Binding-site contacts:
Ligand atom CB contacts residue TYR533 of chain 7.GA at 3.6 Å (hydrophobic).
Ligand atom CB contacts residue TYR537 of chain 7.GA at 3.0 Å (hydrophobic).
Ligand atom CD1 contacts residue GLN538 of chain 7.GA at 3.1 Å.
Ligand atom NE2 contacts residue PRO536 of chain 7.GA at 4.2 Å.
Ligand atom CD contacts residue TYR537 of chain 7.GA at 4.5 Å (hydrophobic).
Ligand atom N contacts residue PRO536 of chain 7.GA at 4.2 Å.
Ligand atom ND2 contacts residue TYR533 of chain 7.GA at 3.7 Å.
Ligand atom CG contacts residue TYR533 of chain 7.GA at 3.3 Å (hydrophobic).
Ligand atom CA contacts residue TYR537 of chain 7.GA at 4.5 Å (hydrophobic).
Ligand atom CD2 contacts residue ALA484 of chain 7.GA at 3.6 Å (hydrophobic).
Ligand atom CG contacts residue PRO536 of chain 7.GA at 4.5 Å (hydrophobic).
Ligand atom CD1 contacts residue ILE535 of chain 7.GA at 4.0 Å (hydrophobic).
Ligand atom CB contacts residue THR488 of chain 7.GA at 4.4 Å.
Ligand atom CB contacts residue LEU534 of chain 7.GA at 4.3 Å (hydrophobic).
Ligand atom O contacts residue HIS409 of chain 7.GA at 3.6 Å.
Ligand atom CB contacts residue GLU481 of chain 7.GA at 3.6 Å.
Ligand atom CG contacts residue TYR537 of chain 7.GA at 3.2 Å (hydrophobic).
Ligand atom CA contacts residue ILE535 of chain 7.GA at 3.8 Å (hydrophobic).
Ligand atom O contacts residue PRO536 of chain 7.GA at 3.8 Å.
Ligand atom C contacts residue HIS409 of chain 7.GA at 4.4 Å.
Ligand atom N contacts residue ILE535 of chain 7.GA at 3.7 Å.
Ligand atom CD1 contacts residue ILE535 of chain 7.GA at 4.0 Å (hydrophobic).
Ligand atom CB contacts residue ILE535 of chain 7.GA at 4.2 Å (hydrophobic).
Ligand atom OD1 contacts residue TYR533 of chain 7.GA at 3.4 Å.
Ligand atom CD1 contacts residue PHE402 of chain 7.GA at 4.0 Å (hydrophobic).
Ligand atom CG1 contacts residue THR488 of chain 7.GA at 4.2 Å.
Ligand atom CE1 contacts residue LEU413 of chain 7.GA at 4.2 Å (hydrophobic).
Ligand atom CD2 contacts residue MET485 of chain 7.GA at 4.0 Å (hydrophobic).
Ligand atom CD1 contacts residue LEU413 of chain 7.GA at 4.1 Å (hydrophobic).
Ligand atom CD1 contacts residue THR488 of chain 7.GA at 4.2 Å.
Ligand atom CD2 contacts residue THR488 of chain 7.GA at 4.2 Å.
Ligand atom O contacts residue LEU534 of chain 7.GA at 4.3 Å.

Sequence of chain 7.GA:
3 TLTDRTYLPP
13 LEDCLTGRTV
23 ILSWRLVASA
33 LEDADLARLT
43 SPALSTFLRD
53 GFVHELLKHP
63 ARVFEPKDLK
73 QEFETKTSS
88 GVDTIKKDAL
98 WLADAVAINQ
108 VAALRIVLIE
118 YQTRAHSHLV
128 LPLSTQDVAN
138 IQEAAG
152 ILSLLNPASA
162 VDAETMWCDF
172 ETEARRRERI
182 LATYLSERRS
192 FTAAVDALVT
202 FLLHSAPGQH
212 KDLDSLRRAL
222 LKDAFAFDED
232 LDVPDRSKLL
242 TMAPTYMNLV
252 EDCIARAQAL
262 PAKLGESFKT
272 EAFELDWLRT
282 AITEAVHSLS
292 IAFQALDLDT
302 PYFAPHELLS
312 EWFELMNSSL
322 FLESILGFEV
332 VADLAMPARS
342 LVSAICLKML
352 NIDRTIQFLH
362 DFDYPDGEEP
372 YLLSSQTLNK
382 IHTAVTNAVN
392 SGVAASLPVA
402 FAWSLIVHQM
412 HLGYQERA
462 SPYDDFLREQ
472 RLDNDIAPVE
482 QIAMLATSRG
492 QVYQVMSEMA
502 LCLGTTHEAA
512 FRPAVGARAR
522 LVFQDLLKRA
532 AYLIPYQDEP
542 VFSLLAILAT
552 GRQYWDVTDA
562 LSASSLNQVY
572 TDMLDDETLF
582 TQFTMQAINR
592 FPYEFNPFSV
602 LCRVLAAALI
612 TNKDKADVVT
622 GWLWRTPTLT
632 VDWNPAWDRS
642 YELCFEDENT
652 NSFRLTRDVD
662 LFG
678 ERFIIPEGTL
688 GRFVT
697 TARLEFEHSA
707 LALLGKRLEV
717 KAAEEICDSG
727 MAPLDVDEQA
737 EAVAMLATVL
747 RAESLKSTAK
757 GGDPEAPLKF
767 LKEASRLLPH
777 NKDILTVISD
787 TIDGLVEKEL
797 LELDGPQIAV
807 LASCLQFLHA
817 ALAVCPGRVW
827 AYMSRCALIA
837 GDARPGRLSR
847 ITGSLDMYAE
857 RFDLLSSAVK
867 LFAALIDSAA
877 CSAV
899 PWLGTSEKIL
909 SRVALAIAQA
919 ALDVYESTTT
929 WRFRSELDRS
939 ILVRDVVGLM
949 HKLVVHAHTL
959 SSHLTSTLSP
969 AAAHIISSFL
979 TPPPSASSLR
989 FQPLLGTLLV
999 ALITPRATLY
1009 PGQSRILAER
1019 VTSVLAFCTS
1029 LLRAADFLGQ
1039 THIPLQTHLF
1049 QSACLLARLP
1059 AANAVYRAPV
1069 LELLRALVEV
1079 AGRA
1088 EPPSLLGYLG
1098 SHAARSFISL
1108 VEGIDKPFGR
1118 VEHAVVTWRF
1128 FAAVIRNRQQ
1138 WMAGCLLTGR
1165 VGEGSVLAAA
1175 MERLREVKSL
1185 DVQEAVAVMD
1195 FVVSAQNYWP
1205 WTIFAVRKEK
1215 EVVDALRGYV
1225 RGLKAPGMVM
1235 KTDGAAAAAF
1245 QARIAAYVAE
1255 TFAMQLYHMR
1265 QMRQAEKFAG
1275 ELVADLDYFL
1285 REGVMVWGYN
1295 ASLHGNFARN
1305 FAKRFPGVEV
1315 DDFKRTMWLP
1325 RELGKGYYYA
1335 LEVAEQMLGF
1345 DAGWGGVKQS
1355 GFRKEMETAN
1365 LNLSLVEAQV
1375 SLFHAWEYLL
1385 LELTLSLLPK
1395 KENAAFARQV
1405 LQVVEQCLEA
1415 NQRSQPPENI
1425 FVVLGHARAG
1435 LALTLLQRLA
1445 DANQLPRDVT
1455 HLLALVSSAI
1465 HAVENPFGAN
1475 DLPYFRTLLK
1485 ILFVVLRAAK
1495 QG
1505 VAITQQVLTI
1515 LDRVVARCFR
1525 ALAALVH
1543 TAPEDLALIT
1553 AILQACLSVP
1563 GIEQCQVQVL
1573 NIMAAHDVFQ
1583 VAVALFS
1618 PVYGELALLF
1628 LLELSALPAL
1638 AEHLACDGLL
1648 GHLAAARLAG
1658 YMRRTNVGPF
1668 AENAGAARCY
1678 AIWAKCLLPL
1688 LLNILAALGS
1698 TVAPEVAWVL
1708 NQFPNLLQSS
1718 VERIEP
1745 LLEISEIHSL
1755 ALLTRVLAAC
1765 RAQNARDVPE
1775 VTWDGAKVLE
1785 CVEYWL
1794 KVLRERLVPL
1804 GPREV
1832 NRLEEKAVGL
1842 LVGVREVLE

This small molecule binds to this protein.
Small molecule (SMILES): CC[C@H](C)[C@H](NC(=O)[C@H](CO)NC(=O)[C@H](CC(=O)O)NC(=O)[C@@H](N)CCC(=O)O)C(=O)N[C@@H](CC(C)C)C(=O)N[C@@H](CCC(N)=O)C(=O)N1CCC[C@H]1C(=O)NCC(=O)N[C@@H](C)C(=O)N[C@@H](Cc1ccccc1)C(=O)N[C@@H](CO)C(=O)N[C@@H](C)C(=O)N[C@H](C=O)CC(N)=O